Sequence of chain 4.A:
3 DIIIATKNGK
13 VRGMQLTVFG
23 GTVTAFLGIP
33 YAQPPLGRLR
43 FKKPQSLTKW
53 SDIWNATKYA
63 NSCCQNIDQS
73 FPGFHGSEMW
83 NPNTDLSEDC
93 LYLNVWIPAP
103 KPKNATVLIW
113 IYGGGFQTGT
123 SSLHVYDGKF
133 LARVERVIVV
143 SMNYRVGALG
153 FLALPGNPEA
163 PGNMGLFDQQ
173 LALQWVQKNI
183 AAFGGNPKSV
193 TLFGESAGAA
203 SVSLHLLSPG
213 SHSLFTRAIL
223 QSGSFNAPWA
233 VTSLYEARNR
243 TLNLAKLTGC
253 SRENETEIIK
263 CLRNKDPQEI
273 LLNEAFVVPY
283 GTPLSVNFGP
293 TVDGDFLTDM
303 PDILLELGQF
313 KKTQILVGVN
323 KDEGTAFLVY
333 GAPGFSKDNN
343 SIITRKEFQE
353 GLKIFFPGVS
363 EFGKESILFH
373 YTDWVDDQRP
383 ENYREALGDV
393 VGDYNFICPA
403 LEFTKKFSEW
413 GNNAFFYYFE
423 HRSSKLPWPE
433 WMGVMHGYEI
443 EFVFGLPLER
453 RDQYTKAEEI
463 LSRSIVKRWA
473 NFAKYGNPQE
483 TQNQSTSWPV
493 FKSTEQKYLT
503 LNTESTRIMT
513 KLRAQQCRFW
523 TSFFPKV

Binding-site contacts:
Ligand atom C1 contacts residue ASN256 of chain 4.A at 1.4 Å.
Ligand atom N2 contacts residue ASN256 of chain 4.A at 3.1 Å (h-bond).
Ligand atom C7 contacts residue GLU259 of chain 4.A at 3.9 Å.
Ligand atom C3 contacts residue ASN256 of chain 4.A at 3.9 Å.
Ligand atom C5 contacts residue ASN256 of chain 4.A at 3.7 Å.
Ligand atom O7 contacts residue ASN256 of chain 4.A at 4.0 Å.
Ligand atom C8 contacts residue GLU259 of chain 4.A at 3.1 Å.
Ligand atom N2 contacts residue GLU259 of chain 4.A at 3.8 Å.
Ligand atom O6 contacts residue ASN256 of chain 4.A at 4.5 Å.
Ligand atom O5 contacts residue ASN256 of chain 4.A at 2.4 Å (h-bond).
Ligand atom C2 contacts residue ASN256 of chain 4.A at 2.6 Å.
Ligand atom C7 contacts residue ASN256 of chain 4.A at 3.8 Å.
Ligand atom C4 contacts residue ASN256 of chain 4.A at 4.3 Å.

The small molecule below binds the protein below.
Small molecule (SMILES): CC(=O)N[C@@H]1[C@@H](O)[C@H](O)[C@@H](CO)O[C@H]1O